Sequence of chain 1.B:
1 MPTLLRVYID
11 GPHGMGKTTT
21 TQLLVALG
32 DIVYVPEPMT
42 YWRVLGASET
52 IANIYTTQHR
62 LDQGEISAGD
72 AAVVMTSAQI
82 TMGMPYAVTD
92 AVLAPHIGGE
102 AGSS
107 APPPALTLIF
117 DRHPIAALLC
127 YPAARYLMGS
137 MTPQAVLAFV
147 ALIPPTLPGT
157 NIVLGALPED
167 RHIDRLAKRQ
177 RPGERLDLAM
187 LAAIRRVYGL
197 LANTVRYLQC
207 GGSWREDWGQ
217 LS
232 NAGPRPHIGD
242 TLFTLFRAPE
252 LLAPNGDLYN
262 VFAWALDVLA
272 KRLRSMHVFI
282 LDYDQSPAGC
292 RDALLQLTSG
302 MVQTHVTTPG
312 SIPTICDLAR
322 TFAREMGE

The protein below binds the small molecule below.
Small molecule (SMILES): O=c1[nH]c(=O)n([C@H]2C[C@H](O)[C@@H](CO)O2)cc1I

Binding-site contacts:
Ligand atom O3' contacts residue TYR56 of chain 1.B at 2.5 Å (h-bond).
Ligand atom O3' contacts residue HIS13 of chain 1.B at 3.9 Å.
Ligand atom C4' contacts residue ILE52 of chain 1.B at 3.6 Å (hydrophobic).
Ligand atom C4' contacts residue GLU180 of chain 1.B at 3.9 Å.
Ligand atom C5 contacts residue MET83 of chain 1.B at 3.3 Å (hydrophobic).
Ligand atom O5' contacts residue GLU38 of chain 1.B at 3.5 Å (salt-bridge).
Ligand atom I contacts residue ARG118 of chain 1.B at 3.9 Å.
Ligand atom O4' contacts residue ILE52 of chain 1.B at 2.8 Å.
Ligand atom C4 contacts residue TYR127 of chain 1.B at 3.6 Å (hydrophobic).
Ligand atom C5 contacts residue TYR127 of chain 1.B at 3.8 Å (hydrophobic).
Ligand atom N3 contacts residue MET83 of chain 1.B at 3.9 Å.
Ligand atom O4 contacts residue ALA123 of chain 1.B at 3.4 Å.
Ligand atom C2 contacts residue TYR127 of chain 1.B at 3.7 Å (hydrophobic).
Ligand atom C3' contacts residue GLU180 of chain 1.B at 3.3 Å.
Ligand atom C2' contacts residue TYR127 of chain 1.B at 3.9 Å (hydrophobic).
Ligand atom C4 contacts residue GLN80 of chain 1.B at 3.5 Å.
Ligand atom N3 contacts residue GLN80 of chain 1.B at 3.1 Å (h-bond).
Ligand atom N1 contacts residue MET83 of chain 1.B at 3.6 Å.
Ligand atom O4 contacts residue MET83 of chain 1.B at 3.6 Å.
Ligand atom C6 contacts residue MET83 of chain 1.B at 3.3 Å (hydrophobic).
Ligand atom C5' contacts residue TRP43 of chain 1.B at 3.8 Å (hydrophobic).
Ligand atom C1' contacts residue TYR56 of chain 1.B at 4.0 Å (hydrophobic).
Ligand atom C4 contacts residue MET83 of chain 1.B at 3.7 Å (hydrophobic).
Ligand atom C5' contacts residue ARG177 of chain 1.B at 2.8 Å.
Ligand atom O2 contacts residue ILE55 of chain 1.B at 3.5 Å.
Ligand atom C3' contacts residue TYR56 of chain 1.B at 3.6 Å (hydrophobic).
Ligand atom O2 contacts residue TYR127 of chain 1.B at 3.8 Å.
Ligand atom O3' contacts residue GLU180 of chain 1.B at 2.6 Å (salt-bridge).
Ligand atom O4' contacts residue MET83 of chain 1.B at 3.8 Å.
Ligand atom C2 contacts residue ILE55 of chain 1.B at 4.0 Å (hydrophobic).
Ligand atom C2 contacts residue GLN80 of chain 1.B at 3.8 Å.
Ligand atom C1' contacts residue ILE52 of chain 1.B at 3.8 Å (hydrophobic).
Ligand atom C2' contacts residue TYR56 of chain 1.B at 3.7 Å (hydrophobic).
Ligand atom C4' contacts residue ARG177 of chain 1.B at 4.0 Å.
Ligand atom C2 contacts residue MET83 of chain 1.B at 3.9 Å (hydrophobic).
Ligand atom N3 contacts residue TYR127 of chain 1.B at 3.5 Å.
Ligand atom O4 contacts residue GLN80 of chain 1.B at 2.8 Å (h-bond).
Ligand atom O5' contacts residue ARG177 of chain 1.B at 3.5 Å (salt-bridge).
Ligand atom O4 contacts residue TYR127 of chain 1.B at 3.7 Å.
Ligand atom O2 contacts residue GLN80 of chain 1.B at 3.6 Å (h-bond).